The small molecule below binds the protein below.
Small molecule (SMILES): CC[C@H](OC(=O)N(Cc1ccccc1)C(=O)Nc1cc(OC)cc(OC)c1)c1cc(-c2ccc(OC(C)(C)C(=O)O)cc2)no1

Binding-site contacts:
Ligand atom CAA contacts residue GLU65 of chain 1.A at 3.3 Å.
Ligand atom OAF contacts residue PRO75 of chain 1.A at 3.4 Å.
Ligand atom CAT contacts residue ILE147 of chain 1.A at 3.7 Å (hydrophobic).
Ligand atom CAC contacts residue LEU146 of chain 1.A at 3.6 Å (hydrophobic).
Ligand atom CBI contacts residue ILE68 of chain 1.A at 3.7 Å (hydrophobic).
Ligand atom CAL contacts residue GLY90 of chain 1.A at 3.7 Å.
Ligand atom CAP contacts residue GLN89 of chain 1.A at 3.4 Å.
Ligand atom CAU contacts residue ILE147 of chain 1.A at 3.8 Å (hydrophobic).
Ligand atom CBP contacts residue ARG86 of chain 1.A at 3.8 Å.
Ligand atom CAB contacts residue ILE87 of chain 1.A at 3.8 Å (hydrophobic).
Ligand atom CAL contacts residue PHE93 of chain 1.A at 3.7 Å (hydrophobic).
Ligand atom OAF contacts residue LEU76 of chain 1.A at 2.7 Å (h-bond).
Ligand atom OBB contacts residue MYR1 of chain 1.D at 3.3 Å.
Ligand atom CAN contacts residue GLY90 of chain 1.A at 3.7 Å.
Ligand atom CAV contacts residue ARG86 of chain 1.A at 3.3 Å.
Ligand atom CAQ contacts residue PRO75 of chain 1.A at 3.4 Å (hydrophobic).
Ligand atom CAR contacts residue GLN89 of chain 1.A at 3.3 Å.
Ligand atom CAQ contacts residue ILE73 of chain 1.A at 3.6 Å (hydrophobic).
Ligand atom CAW contacts residue GLU65 of chain 1.A at 3.1 Å.
Ligand atom CAJ contacts residue PHE93 of chain 1.A at 3.8 Å (hydrophobic).
Ligand atom CAO contacts residue THR74 of chain 1.A at 3.4 Å.
Ligand atom CAE contacts residue GLN89 of chain 1.A at 3.9 Å.
Ligand atom NAY contacts residue PRO75 of chain 1.A at 3.6 Å.
Ligand atom CBK contacts residue PHE93 of chain 1.A at 3.8 Å (hydrophobic).
Ligand atom OBC contacts residue ILE68 of chain 1.A at 3.8 Å.
Ligand atom CAO contacts residue ILE73 of chain 1.A at 3.5 Å (hydrophobic).
Ligand atom CAX contacts residue ILE68 of chain 1.A at 3.3 Å (hydrophobic).
Ligand atom CBM contacts residue ILE147 of chain 1.A at 3.7 Å (hydrophobic).
Ligand atom OAH contacts residue ILE87 of chain 1.A at 3.6 Å.
Ligand atom OAI contacts residue GLN89 of chain 1.A at 3.3 Å (h-bond).
Ligand atom CAL contacts residue PHE70 of chain 1.A at 3.7 Å (hydrophobic).
Ligand atom CAQ contacts residue THR74 of chain 1.A at 3.6 Å.
Ligand atom CBK contacts residue PRO75 of chain 1.A at 3.8 Å (hydrophobic).
Ligand atom CBQ contacts residue ARG86 of chain 1.A at 3.6 Å.
Ligand atom OBA contacts residue MET170 of chain 1.A at 3.8 Å.
Ligand atom CAO contacts residue PRO75 of chain 1.A at 3.5 Å (hydrophobic).
Ligand atom CAO contacts residue PHE93 of chain 1.A at 3.9 Å (hydrophobic).
Ligand atom CBN contacts residue PRO75 of chain 1.A at 3.8 Å (hydrophobic).
Ligand atom CAX contacts residue SER148 of chain 1.A at 3.5 Å.
Ligand atom CAA contacts residue ARG86 of chain 1.A at 3.5 Å.

Sequence of chain 1.A:
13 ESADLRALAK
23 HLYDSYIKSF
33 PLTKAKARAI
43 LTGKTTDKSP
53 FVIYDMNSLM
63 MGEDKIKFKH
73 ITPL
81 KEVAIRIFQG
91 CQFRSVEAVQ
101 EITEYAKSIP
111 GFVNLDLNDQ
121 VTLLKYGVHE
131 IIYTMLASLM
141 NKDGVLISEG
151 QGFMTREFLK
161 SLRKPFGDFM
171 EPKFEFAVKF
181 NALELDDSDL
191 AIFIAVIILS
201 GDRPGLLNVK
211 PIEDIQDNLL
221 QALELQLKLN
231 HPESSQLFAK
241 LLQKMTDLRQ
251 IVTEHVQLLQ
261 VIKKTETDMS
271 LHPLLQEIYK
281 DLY